Binding-site contacts:
Ligand atom O6 contacts residue TYR28 of chain 1.A at 3.7 Å.
Ligand atom C4 contacts residue ASN61 of chain 1.A at 4.2 Å.
Ligand atom C3 contacts residue ASN61 of chain 1.A at 3.8 Å.
Ligand atom O7 contacts residue ASN61 of chain 1.A at 3.9 Å.
Ligand atom O6 contacts residue ASN61 of chain 1.A at 4.5 Å.
Ligand atom N2 contacts residue ASN61 of chain 1.A at 2.9 Å (h-bond).
Ligand atom O5 contacts residue ASN61 of chain 1.A at 2.4 Å (h-bond).
Ligand atom C5 contacts residue ASN61 of chain 1.A at 3.7 Å.
Ligand atom C6 contacts residue TYR28 of chain 1.A at 3.7 Å (hydrophobic).
Ligand atom C5 contacts residue TYR28 of chain 1.A at 3.6 Å (hydrophobic).
Ligand atom C8 contacts residue ASN61 of chain 1.A at 3.9 Å.
Ligand atom C2 contacts residue ASN61 of chain 1.A at 2.5 Å.
Ligand atom O5 contacts residue TYR28 of chain 1.A at 3.8 Å.
Ligand atom C1 contacts residue ASN61 of chain 1.A at 1.4 Å.
Ligand atom C7 contacts residue ASN61 of chain 1.A at 3.6 Å.
Ligand atom C1 contacts residue TYR28 of chain 1.A at 3.7 Å (hydrophobic).

A small-molecule ligand and the protein it binds are described below.
Small molecule (SMILES): CC(=O)N[C@@H]1[C@@H](O)[C@H](O)[C@@H](CO)O[C@H]1O

Sequence of chain 1.A:
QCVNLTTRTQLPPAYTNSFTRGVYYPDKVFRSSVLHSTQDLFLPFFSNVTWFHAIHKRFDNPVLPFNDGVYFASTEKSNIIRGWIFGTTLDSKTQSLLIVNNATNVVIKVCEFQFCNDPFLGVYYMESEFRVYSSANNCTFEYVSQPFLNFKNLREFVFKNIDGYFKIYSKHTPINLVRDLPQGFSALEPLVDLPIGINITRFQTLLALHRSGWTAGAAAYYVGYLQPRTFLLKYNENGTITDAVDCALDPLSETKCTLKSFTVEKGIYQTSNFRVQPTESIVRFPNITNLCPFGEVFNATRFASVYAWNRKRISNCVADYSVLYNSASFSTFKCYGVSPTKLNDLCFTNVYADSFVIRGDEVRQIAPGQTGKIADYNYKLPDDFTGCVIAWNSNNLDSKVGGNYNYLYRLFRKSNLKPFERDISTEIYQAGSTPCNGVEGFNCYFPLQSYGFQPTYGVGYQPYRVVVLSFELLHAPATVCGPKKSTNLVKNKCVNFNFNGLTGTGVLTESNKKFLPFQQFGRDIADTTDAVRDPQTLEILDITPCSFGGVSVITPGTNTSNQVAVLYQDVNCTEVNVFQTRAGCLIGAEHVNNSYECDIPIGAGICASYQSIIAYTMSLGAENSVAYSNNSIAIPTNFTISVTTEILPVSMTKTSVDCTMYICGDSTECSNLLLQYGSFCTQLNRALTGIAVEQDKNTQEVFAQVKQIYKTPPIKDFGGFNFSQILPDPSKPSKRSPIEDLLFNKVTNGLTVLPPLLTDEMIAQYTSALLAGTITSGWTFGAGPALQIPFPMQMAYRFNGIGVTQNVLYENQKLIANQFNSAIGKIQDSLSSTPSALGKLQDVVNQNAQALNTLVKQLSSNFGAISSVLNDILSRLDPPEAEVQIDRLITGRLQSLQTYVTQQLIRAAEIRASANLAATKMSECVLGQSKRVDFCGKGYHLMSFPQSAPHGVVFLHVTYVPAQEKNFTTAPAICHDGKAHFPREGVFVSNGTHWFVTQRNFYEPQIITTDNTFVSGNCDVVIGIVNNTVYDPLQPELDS